Binding-site contacts:
Ligand atom C8 contacts residue GLN113 of chain 1.A at 4.0 Å.
Ligand atom N2 contacts residue ASN114 of chain 1.A at 3.0 Å (h-bond).
Ligand atom C2 contacts residue ASN114 of chain 1.A at 2.6 Å.
Ligand atom C1 contacts residue ASN114 of chain 1.A at 1.5 Å.
Ligand atom O5 contacts residue ASN114 of chain 1.A at 2.4 Å (h-bond).
Ligand atom C3 contacts residue ASN114 of chain 1.A at 3.9 Å.
Ligand atom C8 contacts residue ASN114 of chain 1.A at 4.4 Å.
Ligand atom C7 contacts residue ASN114 of chain 1.A at 3.2 Å.
Ligand atom C5 contacts residue ASN114 of chain 1.A at 3.8 Å.
Ligand atom C4 contacts residue ASN114 of chain 1.A at 4.4 Å.
Ligand atom O7 contacts residue ASN114 of chain 1.A at 2.9 Å (h-bond).

Sequence of chain 1.A:
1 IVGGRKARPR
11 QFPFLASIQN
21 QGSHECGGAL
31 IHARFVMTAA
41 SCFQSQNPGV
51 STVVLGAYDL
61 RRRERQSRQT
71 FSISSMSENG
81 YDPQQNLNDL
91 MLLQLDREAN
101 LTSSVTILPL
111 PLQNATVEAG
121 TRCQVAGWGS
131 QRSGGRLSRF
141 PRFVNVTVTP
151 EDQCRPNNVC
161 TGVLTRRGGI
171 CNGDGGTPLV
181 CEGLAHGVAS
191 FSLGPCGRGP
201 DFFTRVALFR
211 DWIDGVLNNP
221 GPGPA

The small molecule below binds the protein below.
Small molecule (SMILES): CC(=O)N[C@H]1[C@@H](O[C@H]2[C@H](O)[C@@H](NC(C)=O)CO[C@@H]2CO)O[C@H](CO)[C@@H](O)[C@@H]1O